Sequence of chain 1.A:
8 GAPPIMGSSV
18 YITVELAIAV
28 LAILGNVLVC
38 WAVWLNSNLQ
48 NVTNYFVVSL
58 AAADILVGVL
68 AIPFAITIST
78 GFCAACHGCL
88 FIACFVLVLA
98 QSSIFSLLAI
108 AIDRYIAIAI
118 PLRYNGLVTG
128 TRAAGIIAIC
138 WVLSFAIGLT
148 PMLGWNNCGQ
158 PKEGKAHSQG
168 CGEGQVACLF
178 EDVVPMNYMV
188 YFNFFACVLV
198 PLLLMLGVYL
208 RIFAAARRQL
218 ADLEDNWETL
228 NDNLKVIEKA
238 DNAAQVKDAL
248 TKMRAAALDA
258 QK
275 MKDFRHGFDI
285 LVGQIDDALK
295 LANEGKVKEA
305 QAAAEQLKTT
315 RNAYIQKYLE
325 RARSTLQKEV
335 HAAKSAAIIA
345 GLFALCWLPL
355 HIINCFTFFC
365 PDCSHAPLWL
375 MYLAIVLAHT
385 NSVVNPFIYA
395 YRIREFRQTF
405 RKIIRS

Binding-site contacts:
Ligand atom C1 contacts residue OLB1 of chain 1.J at 3.7 Å.
Ligand atom C18 contacts residue CYS359 of chain 1.A at 4.2 Å (hydrophobic).
Ligand atom C16 contacts residue ILE356 of chain 1.A at 4.4 Å (hydrophobic).
Ligand atom C26 contacts residue OLA1 of chain 1.G at 3.6 Å.
Ligand atom C4 contacts residue PHE360 of chain 1.A at 3.8 Å (hydrophobic).
Ligand atom C24 contacts residue LEU196 of chain 1.A at 4.4 Å (hydrophobic).
Ligand atom C21 contacts residue OLB1 of chain 1.J at 4.0 Å.
Ligand atom O1 contacts residue CYS364 of chain 1.A at 3.9 Å.
Ligand atom C25 contacts residue OLB1 of chain 1.J at 4.5 Å.
Ligand atom C12 contacts residue CYS359 of chain 1.A at 4.3 Å (hydrophobic).
Ligand atom C18 contacts residue ILE356 of chain 1.A at 4.0 Å (hydrophobic).
Ligand atom C2 contacts residue OLB1 of chain 1.J at 3.8 Å.
Ligand atom C1 contacts residue PHE363 of chain 1.A at 4.0 Å (hydrophobic).
Ligand atom C19 contacts residue PHE360 of chain 1.A at 3.5 Å (hydrophobic).
Ligand atom C11 contacts residue OLB1 of chain 1.J at 4.3 Å.
Ligand atom C2 contacts residue PHE363 of chain 1.A at 3.7 Å (hydrophobic).
Ligand atom C23 contacts residue ILE356 of chain 1.A at 4.5 Å (hydrophobic).
Ligand atom C25 contacts residue LEU196 of chain 1.A at 4.4 Å (hydrophobic).
Ligand atom C24 contacts residue OLB1 of chain 1.J at 3.5 Å.
Ligand atom C5 contacts residue PHE360 of chain 1.A at 3.8 Å (hydrophobic).
Ligand atom C26 contacts residue OLB1 of chain 1.J at 4.3 Å.
Ligand atom C12 contacts residue OLB1 of chain 1.J at 4.4 Å.
Ligand atom C19 contacts residue PHE363 of chain 1.A at 4.3 Å (hydrophobic).
Ligand atom C20 contacts residue ILE356 of chain 1.A at 4.0 Å (hydrophobic).
Ligand atom C7 contacts residue PHE360 of chain 1.A at 3.5 Å (hydrophobic).
Ligand atom C10 contacts residue PHE360 of chain 1.A at 4.4 Å (hydrophobic).
Ligand atom C11 contacts residue PHE363 of chain 1.A at 4.2 Å (hydrophobic).
Ligand atom C23 contacts residue PHE191 of chain 1.A at 4.4 Å (hydrophobic).
Ligand atom C27 contacts residue LEU352 of chain 1.A at 4.4 Å (hydrophobic).
Ligand atom C21 contacts residue PHE191 of chain 1.A at 4.2 Å (hydrophobic).
Ligand atom C25 contacts residue OLA1 of chain 1.G at 4.0 Å.
Ligand atom C6 contacts residue PHE360 of chain 1.A at 3.6 Å (hydrophobic).
Ligand atom C19 contacts residue CYS359 of chain 1.A at 4.1 Å (hydrophobic).
Ligand atom C23 contacts residue LEU196 of chain 1.A at 4.3 Å (hydrophobic).
Ligand atom C21 contacts residue PHE192 of chain 1.A at 4.2 Å (hydrophobic).

This small molecule binds to this protein.
Small molecule (SMILES): CC(C)CCC[C@@H](C)[C@H]1CC[C@H]2[C@@H]3CC=C4C[C@@H](O)CC[C@]4(C)[C@H]3CC[C@]12C